Sequence of chain 3.E:
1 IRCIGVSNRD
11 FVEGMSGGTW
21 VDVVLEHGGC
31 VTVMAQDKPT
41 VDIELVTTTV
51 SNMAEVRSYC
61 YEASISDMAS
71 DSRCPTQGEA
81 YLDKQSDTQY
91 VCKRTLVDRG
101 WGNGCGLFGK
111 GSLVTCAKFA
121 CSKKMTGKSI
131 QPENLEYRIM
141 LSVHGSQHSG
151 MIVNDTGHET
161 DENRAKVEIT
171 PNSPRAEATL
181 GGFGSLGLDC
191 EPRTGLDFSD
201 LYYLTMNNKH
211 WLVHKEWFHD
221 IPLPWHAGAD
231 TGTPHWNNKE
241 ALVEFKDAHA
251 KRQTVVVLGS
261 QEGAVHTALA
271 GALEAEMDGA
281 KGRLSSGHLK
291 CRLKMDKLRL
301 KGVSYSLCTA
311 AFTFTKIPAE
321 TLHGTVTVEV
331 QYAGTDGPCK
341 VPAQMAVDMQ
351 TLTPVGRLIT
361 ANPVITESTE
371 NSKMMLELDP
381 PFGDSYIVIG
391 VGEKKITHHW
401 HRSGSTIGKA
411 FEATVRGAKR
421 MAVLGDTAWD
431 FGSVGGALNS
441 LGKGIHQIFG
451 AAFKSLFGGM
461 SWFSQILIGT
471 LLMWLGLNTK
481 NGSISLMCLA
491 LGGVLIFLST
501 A

Binding-site contacts:
Ligand atom C7 contacts residue THR156 of chain 3.E at 3.6 Å.
Ligand atom O6 contacts residue MET151 of chain 3.E at 3.5 Å.
Ligand atom C8 contacts residue ASN154 of chain 3.E at 4.5 Å.
Ligand atom O7 contacts residue ASN154 of chain 3.E at 3.2 Å (h-bond).
Ligand atom C3 contacts residue THR156 of chain 3.E at 4.4 Å.
Ligand atom N2 contacts residue THR156 of chain 3.E at 3.2 Å.
Ligand atom C2 contacts residue ASN154 of chain 3.E at 4.1 Å.
Ligand atom N2 contacts residue ASN154 of chain 3.E at 4.0 Å.
Ligand atom C7 contacts residue ASN154 of chain 3.E at 3.7 Å.
Ligand atom O7 contacts residue THR156 of chain 3.E at 4.5 Å.
Ligand atom C8 contacts residue THR156 of chain 3.E at 3.7 Å.
Ligand atom C1 contacts residue THR156 of chain 3.E at 3.6 Å.
Ligand atom C1 contacts residue ASN154 of chain 3.E at 3.1 Å.
Ligand atom O5 contacts residue ASN154 of chain 3.E at 3.8 Å.
Ligand atom O5 contacts residue MET151 of chain 3.E at 4.2 Å.
Ligand atom C2 contacts residue THR156 of chain 3.E at 3.9 Å.

The protein below binds the small molecule below.
Small molecule (SMILES): CC(=O)N[C@H]1[C@H](O[C@H]2[C@H](O)[C@@H](NC(C)=O)CO[C@@H]2CO)O[C@H](CO)[C@@H](O)[C@@H]1O